This protein binds this small molecule.
Small molecule (SMILES): O=S(=O)(O)CCO

Binding-site contacts:
Ligand atom O6 contacts residue TYR156 of chain 1.B at 2.9 Å (h-bond).
Ligand atom C2 contacts residue TYR156 of chain 1.B at 4.2 Å (hydrophobic).
Ligand atom O6 contacts residue NDP1 of chain 1.O at 3.0 Å.
Ligand atom S3 contacts residue TYR150 of chain 1.B at 3.8 Å.
Ligand atom O4 contacts residue ILE144 of chain 1.B at 4.4 Å.
Ligand atom C2 contacts residue PHE193 of chain 1.B at 3.5 Å (hydrophobic).
Ligand atom C2 contacts residue NDP1 of chain 1.O at 3.9 Å.
Ligand atom C2 contacts residue TYR150 of chain 1.B at 4.0 Å (hydrophobic).
Ligand atom O6 contacts residue PRO186 of chain 1.B at 4.4 Å.
Ligand atom O6 contacts residue ALA145 of chain 1.B at 4.3 Å.
Ligand atom C1 contacts residue TYR150 of chain 1.B at 3.7 Å (hydrophobic).
Ligand atom C1 contacts residue ALA145 of chain 1.B at 4.4 Å (hydrophobic).
Ligand atom C1 contacts residue SER143 of chain 1.B at 3.4 Å.
Ligand atom C1 contacts residue NDP1 of chain 1.O at 3.9 Å.
Ligand atom O5 contacts residue PHE193 of chain 1.B at 3.8 Å.
Ligand atom C1 contacts residue ILE144 of chain 1.B at 4.2 Å (hydrophobic).
Ligand atom O6 contacts residue SER143 of chain 1.B at 2.5 Å (h-bond).
Ligand atom O4 contacts residue ILE188 of chain 1.B at 4.2 Å.
Ligand atom S3 contacts residue ARG197 of chain 1.B at 4.3 Å.
Ligand atom O4 contacts residue TYR150 of chain 1.B at 4.3 Å.
Ligand atom O5 contacts residue ARG197 of chain 1.B at 4.0 Å.
Ligand atom S3 contacts residue PHE193 of chain 1.B at 4.2 Å.
Ligand atom O4 contacts residue PHE251 of chain 1.H at 4.4 Å.
Ligand atom C1 contacts residue TYR156 of chain 1.B at 3.9 Å (hydrophobic).
Ligand atom O4 contacts residue GLN246 of chain 1.B at 4.3 Å.
Ligand atom O7 contacts residue ARG197 of chain 1.B at 3.5 Å (salt-bridge).
Ligand atom O7 contacts residue TYR150 of chain 1.B at 2.6 Å (h-bond).

Sequence of chain 1.H:
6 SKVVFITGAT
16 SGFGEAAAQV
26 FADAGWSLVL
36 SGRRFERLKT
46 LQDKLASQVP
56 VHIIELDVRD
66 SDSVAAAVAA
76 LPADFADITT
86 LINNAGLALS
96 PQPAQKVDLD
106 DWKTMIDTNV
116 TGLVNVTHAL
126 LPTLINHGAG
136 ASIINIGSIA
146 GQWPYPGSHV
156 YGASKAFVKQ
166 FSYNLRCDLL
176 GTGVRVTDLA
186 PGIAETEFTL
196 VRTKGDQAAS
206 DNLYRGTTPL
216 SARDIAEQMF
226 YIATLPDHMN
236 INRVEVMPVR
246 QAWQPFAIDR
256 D

Sequence of chain 1.B:
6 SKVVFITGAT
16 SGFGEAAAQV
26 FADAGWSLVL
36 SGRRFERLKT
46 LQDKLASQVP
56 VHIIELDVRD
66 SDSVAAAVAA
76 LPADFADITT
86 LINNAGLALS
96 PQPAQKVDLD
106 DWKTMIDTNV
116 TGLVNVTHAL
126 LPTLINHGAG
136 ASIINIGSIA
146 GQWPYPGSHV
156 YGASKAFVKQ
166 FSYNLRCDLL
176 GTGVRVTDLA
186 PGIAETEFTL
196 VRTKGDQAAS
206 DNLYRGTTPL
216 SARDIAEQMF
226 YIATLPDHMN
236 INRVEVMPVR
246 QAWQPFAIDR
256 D